A small-molecule ligand and the protein it binds are described below.
Small molecule (SMILES): CC(=O)N[C@H]1[C@H](O[C@H]2[C@H](O)[C@@H](NC(C)=O)CO[C@@H]2CO)O[C@H](CO)[C@@H](O)[C@@H]1O

Sequence of chain 2.A:
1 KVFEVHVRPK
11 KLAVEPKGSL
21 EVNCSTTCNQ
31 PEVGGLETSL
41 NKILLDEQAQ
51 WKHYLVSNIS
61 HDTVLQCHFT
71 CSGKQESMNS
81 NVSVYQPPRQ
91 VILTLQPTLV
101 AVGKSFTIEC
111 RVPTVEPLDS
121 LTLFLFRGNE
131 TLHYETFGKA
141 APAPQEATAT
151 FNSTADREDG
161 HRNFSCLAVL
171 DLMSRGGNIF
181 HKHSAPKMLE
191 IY

Sequence of chain 1.A:
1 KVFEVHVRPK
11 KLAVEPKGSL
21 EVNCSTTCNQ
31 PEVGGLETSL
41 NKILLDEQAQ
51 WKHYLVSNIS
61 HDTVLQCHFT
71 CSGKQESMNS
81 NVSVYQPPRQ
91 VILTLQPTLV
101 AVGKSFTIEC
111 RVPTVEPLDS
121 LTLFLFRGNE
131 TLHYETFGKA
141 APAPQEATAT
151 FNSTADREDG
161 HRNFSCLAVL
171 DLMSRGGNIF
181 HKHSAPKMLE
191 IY

Binding-site contacts:
Ligand atom C5 contacts residue ASN58 of chain 1.A at 3.6 Å.
Ligand atom C1 contacts residue ASN58 of chain 1.A at 1.4 Å.
Ligand atom O7 contacts residue ASN58 of chain 1.A at 3.8 Å.
Ligand atom O5 contacts residue ASN58 of chain 1.A at 2.3 Å (h-bond).
Ligand atom O7 contacts residue ASN41 of chain 1.A at 4.1 Å.
Ligand atom N2 contacts residue ASN58 of chain 1.A at 2.9 Å (h-bond).
Ligand atom C7 contacts residue ASN58 of chain 1.A at 3.5 Å.
Ligand atom C3 contacts residue ASN58 of chain 1.A at 3.8 Å.
Ligand atom C4 contacts residue ASN58 of chain 1.A at 4.2 Å.
Ligand atom C5 contacts residue ASP46 of chain 2.A at 4.0 Å.
Ligand atom C2 contacts residue ASN58 of chain 1.A at 2.5 Å.
Ligand atom O4 contacts residue ASP46 of chain 2.A at 4.5 Å.
Ligand atom C6 contacts residue ASP46 of chain 2.A at 3.4 Å.